The protein below binds the small molecule below.
Small molecule (SMILES): CNCCCN1c2ccccc2CCc2ccccc21

Binding-site contacts:
Ligand atom C5 contacts residue ILE147 of chain 1.A at 3.9 Å (hydrophobic).
Ligand atom C2 contacts residue ASP137 of chain 1.A at 4.1 Å.
Ligand atom C5 contacts residue HIS146 of chain 1.A at 3.8 Å.
Ligand atom C12 contacts residue ARG148 of chain 1.B at 3.7 Å.
Ligand atom C9 contacts residue PHE136 of chain 1.B at 3.8 Å (hydrophobic).
Ligand atom C8 contacts residue LEU133 of chain 1.B at 3.8 Å (hydrophobic).
Ligand atom C6 contacts residue LEU149 of chain 1.B at 4.0 Å (hydrophobic).
Ligand atom C14 contacts residue ARG148 of chain 1.B at 4.2 Å.
Ligand atom C9 contacts residue ARG148 of chain 1.B at 3.8 Å.
Ligand atom C8 contacts residue ARG148 of chain 1.B at 3.8 Å.
Ligand atom C7 contacts residue SER150 of chain 1.B at 4.2 Å.
Ligand atom C3 contacts residue MET145 of chain 1.A at 4.0 Å (hydrophobic).
Ligand atom C3 contacts residue LEU140 of chain 1.A at 4.0 Å (hydrophobic).
Ligand atom C7 contacts residue ARG148 of chain 1.B at 3.7 Å.
Ligand atom C2 contacts residue ARG148 of chain 1.A at 3.7 Å.
Ligand atom C4 contacts residue ILE147 of chain 1.A at 3.9 Å (hydrophobic).
Ligand atom C8 contacts residue ALA23 of chain 1.B at 4.1 Å (hydrophobic).
Ligand atom C7 contacts residue LEU149 of chain 1.B at 3.7 Å (hydrophobic).
Ligand atom C6 contacts residue HIS146 of chain 1.A at 4.0 Å.
Ligand atom C5 contacts residue MET145 of chain 1.A at 3.4 Å (hydrophobic).
Ligand atom C4 contacts residue ARG148 of chain 1.A at 3.8 Å.
Ligand atom C6 contacts residue SER150 of chain 1.B at 3.8 Å.
Ligand atom C9 contacts residue LEU140 of chain 1.B at 4.0 Å (hydrophobic).
Ligand atom C13 contacts residue MET145 of chain 1.A at 4.1 Å (hydrophobic).
Ligand atom N2 contacts residue LEU143 of chain 1.A at 4.1 Å.
Ligand atom C18 contacts residue LEU143 of chain 1.A at 3.6 Å (hydrophobic).
Ligand atom C11 contacts residue ARG148 of chain 1.B at 3.7 Å.
Ligand atom C9 contacts residue ASP137 of chain 1.B at 4.2 Å.
Ligand atom C9 contacts residue LEU133 of chain 1.B at 3.9 Å (hydrophobic).
Ligand atom C17 contacts residue LEU133 of chain 1.B at 4.1 Å (hydrophobic).
Ligand atom C3 contacts residue ARG148 of chain 1.A at 3.7 Å.
Ligand atom C18 contacts residue MET145 of chain 1.A at 3.6 Å (hydrophobic).
Ligand atom C3 contacts residue ALA25 of chain 1.A at 4.1 Å (hydrophobic).
Ligand atom C10 contacts residue LEU133 of chain 1.B at 4.2 Å (hydrophobic).
Ligand atom C15 contacts residue ASP137 of chain 1.B at 4.2 Å.
Ligand atom C8 contacts residue PHE136 of chain 1.B at 3.6 Å (hydrophobic).
Ligand atom C7 contacts residue LEU133 of chain 1.B at 4.1 Å (hydrophobic).
Ligand atom C4 contacts residue MET145 of chain 1.A at 3.5 Å (hydrophobic).
Ligand atom C10 contacts residue ASP137 of chain 1.B at 3.6 Å.
Ligand atom C10 contacts residue ARG148 of chain 1.B at 3.7 Å.

Sequence of chain 1.A:
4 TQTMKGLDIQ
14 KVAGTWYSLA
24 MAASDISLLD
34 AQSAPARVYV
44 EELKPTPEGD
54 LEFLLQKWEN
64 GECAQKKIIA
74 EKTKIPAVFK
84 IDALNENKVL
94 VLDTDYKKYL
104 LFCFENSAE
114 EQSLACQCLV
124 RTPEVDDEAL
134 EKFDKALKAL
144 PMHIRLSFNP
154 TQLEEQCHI

Sequence of chain 1.B:
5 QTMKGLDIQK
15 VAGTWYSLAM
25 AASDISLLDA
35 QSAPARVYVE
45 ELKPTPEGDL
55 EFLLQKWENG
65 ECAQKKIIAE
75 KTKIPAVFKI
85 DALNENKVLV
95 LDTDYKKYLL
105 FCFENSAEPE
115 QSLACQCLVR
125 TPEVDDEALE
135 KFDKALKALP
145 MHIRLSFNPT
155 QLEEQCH